Sequence of chain 1.A:
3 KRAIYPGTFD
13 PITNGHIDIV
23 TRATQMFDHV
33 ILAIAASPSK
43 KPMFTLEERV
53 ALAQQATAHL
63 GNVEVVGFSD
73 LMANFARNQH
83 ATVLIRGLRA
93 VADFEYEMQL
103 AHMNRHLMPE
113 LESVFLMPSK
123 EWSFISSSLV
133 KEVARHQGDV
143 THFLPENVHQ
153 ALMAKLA

Binding-site contacts:
Ligand atom C16 contacts residue GLU134 of chain 6.A at 3.8 Å.
Ligand atom O13 contacts residue LEU73 of chain 1.A at 3.4 Å.
Ligand atom C9 contacts residue LEU73 of chain 1.A at 3.7 Å (hydrophobic).
Ligand atom C8 contacts residue GLU134 of chain 6.A at 3.6 Å.
Ligand atom C1 contacts residue GLU134 of chain 6.A at 3.9 Å.
Ligand atom O17 contacts residue GLU134 of chain 6.A at 3.0 Å (salt-bridge).
Ligand atom O13 contacts residue LEU109 of chain 1.A at 3.8 Å.
Ligand atom O22 contacts residue TYR98 of chain 1.A at 3.9 Å.
Ligand atom C5 contacts residue ASN106 of chain 1.A at 3.4 Å.
Ligand atom N4 contacts residue GLU134 of chain 6.A at 3.9 Å.
Ligand atom C3 contacts residue ASP72 of chain 1.A at 3.9 Å.
Ligand atom C7 contacts residue GLU134 of chain 6.A at 3.8 Å.
Ligand atom C10 contacts residue LEU73 of chain 1.A at 3.6 Å (hydrophobic).
Ligand atom O22 contacts residue LEU102 of chain 1.A at 3.3 Å.
Ligand atom O13 contacts residue MET74 of chain 1.A at 3.3 Å.
Ligand atom C2 contacts residue ASP72 of chain 1.A at 3.7 Å.
Ligand atom C10 contacts residue ASN106 of chain 1.A at 3.3 Å.
Ligand atom C7 contacts residue LEU102 of chain 1.A at 3.6 Å (hydrophobic).
Ligand atom C5 contacts residue MET105 of chain 1.A at 3.7 Å (hydrophobic).
Ligand atom O13 contacts residue ALA75 of chain 1.A at 3.1 Å (h-bond).
Ligand atom O22 contacts residue ARG88 of chain 1.A at 2.9 Å (salt-bridge).
Ligand atom C6 contacts residue MET105 of chain 1.A at 3.8 Å (hydrophobic).
Ligand atom C19 contacts residue ALA37 of chain 1.A at 3.5 Å (hydrophobic).
Ligand atom C6 contacts residue VAL135 of chain 6.A at 3.7 Å (hydrophobic).
Ligand atom N12 contacts residue GLU134 of chain 6.A at 2.8 Å (salt-bridge).
Ligand atom N11 contacts residue MET74 of chain 1.A at 2.9 Å (h-bond).
Ligand atom C6 contacts residue LEU131 of chain 6.A at 3.9 Å (hydrophobic).
Ligand atom C1 contacts residue MET74 of chain 1.A at 3.8 Å (hydrophobic).
Ligand atom O15 contacts residue MET74 of chain 1.A at 3.3 Å.
Ligand atom C3 contacts residue PHE70 of chain 1.A at 3.9 Å (hydrophobic).
Ligand atom N11 contacts residue LEU73 of chain 1.A at 3.6 Å.
Ligand atom C21 contacts residue ARG88 of chain 1.A at 3.5 Å.
Ligand atom C6 contacts residue LEU102 of chain 1.A at 3.7 Å (hydrophobic).
Ligand atom C9 contacts residue MET74 of chain 1.A at 3.7 Å (hydrophobic).
Ligand atom C20 contacts residue ARG88 of chain 1.A at 3.6 Å.
Ligand atom C14 contacts residue GLU134 of chain 6.A at 3.9 Å.
Ligand atom O13 contacts residue ASN106 of chain 1.A at 2.7 Å (h-bond).
Ligand atom C2 contacts residue HIS138 of chain 6.A at 3.4 Å.
Ligand atom C10 contacts residue MET74 of chain 1.A at 3.8 Å (hydrophobic).
Ligand atom C19 contacts residue GLY9 of chain 1.A at 3.7 Å.

The small molecule below binds the protein below.
Small molecule (SMILES): CC(C)(CO)[C@@H](O)C(=O)NCCc1nc2cccc(O)c2[nH]1

Sequence of chain 6.A:
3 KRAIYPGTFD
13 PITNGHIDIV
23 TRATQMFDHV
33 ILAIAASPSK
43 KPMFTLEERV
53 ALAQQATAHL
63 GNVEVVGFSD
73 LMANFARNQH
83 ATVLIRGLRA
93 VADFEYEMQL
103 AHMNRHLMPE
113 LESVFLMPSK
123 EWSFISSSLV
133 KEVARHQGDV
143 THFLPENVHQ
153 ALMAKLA